Binding-site contacts:
Ligand atom O5 contacts residue SER284 of chain 2.E at 4.4 Å.
Ligand atom O6 contacts residue SER284 of chain 2.E at 2.9 Å (h-bond).
Ligand atom O4 contacts residue ASN318 of chain 2.E at 4.4 Å.
Ligand atom C5 contacts residue SER284 of chain 2.E at 4.5 Å.
Ligand atom C6 contacts residue ASN318 of chain 2.E at 3.3 Å.
Ligand atom C6 contacts residue SER284 of chain 2.E at 3.2 Å.
Ligand atom O6 contacts residue ASN318 of chain 2.E at 3.3 Å.

Sequence of chain 2.E:
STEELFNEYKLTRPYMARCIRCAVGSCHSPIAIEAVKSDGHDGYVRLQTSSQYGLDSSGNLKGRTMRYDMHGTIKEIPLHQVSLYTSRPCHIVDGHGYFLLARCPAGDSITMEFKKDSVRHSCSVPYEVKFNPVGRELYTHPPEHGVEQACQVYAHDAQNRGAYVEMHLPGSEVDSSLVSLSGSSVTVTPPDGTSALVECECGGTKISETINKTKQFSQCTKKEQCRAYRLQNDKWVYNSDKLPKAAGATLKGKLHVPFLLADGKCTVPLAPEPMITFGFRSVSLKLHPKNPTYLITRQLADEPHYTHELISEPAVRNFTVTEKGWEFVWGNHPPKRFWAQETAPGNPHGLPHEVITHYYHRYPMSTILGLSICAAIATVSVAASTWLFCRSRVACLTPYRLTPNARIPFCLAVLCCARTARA

This protein binds this small molecule.
Small molecule (SMILES): CC(=O)N[C@@H]1[C@@H](O)[C@H](O)[C@@H](CO)O[C@H]1O